Sequence of chain 1.D:
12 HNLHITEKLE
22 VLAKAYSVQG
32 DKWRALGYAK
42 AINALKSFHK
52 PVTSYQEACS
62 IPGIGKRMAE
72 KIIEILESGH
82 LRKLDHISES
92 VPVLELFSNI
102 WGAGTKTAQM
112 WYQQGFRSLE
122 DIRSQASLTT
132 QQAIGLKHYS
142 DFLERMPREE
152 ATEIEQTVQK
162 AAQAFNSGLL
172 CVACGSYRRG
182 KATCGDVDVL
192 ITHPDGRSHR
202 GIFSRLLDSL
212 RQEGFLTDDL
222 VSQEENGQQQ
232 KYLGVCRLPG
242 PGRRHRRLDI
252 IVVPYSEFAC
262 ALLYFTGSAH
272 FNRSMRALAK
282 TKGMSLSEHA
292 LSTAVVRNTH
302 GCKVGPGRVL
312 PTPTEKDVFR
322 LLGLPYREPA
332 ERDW

Binding-site contacts:
Ligand atom OP2 contacts residue THR106 of chain 1.D at 3.5 Å (h-bond).
Ligand atom OP1 contacts residue ASP187 of chain 1.D at 3.2 Å.
Ligand atom C5' contacts residue ASP189 of chain 1.D at 3.4 Å.
Ligand atom C5' contacts residue PPV1 of chain 1.I at 3.1 Å.
Ligand atom O3' contacts residue ARG180 of chain 1.D at 3.4 Å (salt-bridge).
Ligand atom OP1 contacts residue TRP102 of chain 1.D at 3.0 Å (h-bond).
Ligand atom OP1 contacts residue NA1 of chain 1.E at 2.4 Å (h-bond).
Ligand atom C2' contacts residue TYR265 of chain 1.D at 3.4 Å (hydrophobic).
Ligand atom N2 contacts residue ARG277 of chain 1.D at 3.2 Å.
Ligand atom OP1 contacts residue GLY105 of chain 1.D at 2.8 Å (h-bond).
Ligand atom C4' contacts residue PHE266 of chain 1.D at 3.3 Å (hydrophobic).
Ligand atom C1' contacts residue TYR265 of chain 1.D at 3.4 Å (hydrophobic).
Ligand atom OP1 contacts residue ARG248 of chain 1.D at 3.0 Å (salt-bridge).
Ligand atom O3' contacts residue GLY103 of chain 1.D at 3.4 Å.
Ligand atom O5' contacts residue PPV1 of chain 1.I at 2.8 Å (h-bond).
Ligand atom O3' contacts residue ASP250 of chain 1.D at 3.3 Å (salt-bridge).
Ligand atom OP2 contacts residue LYS107 of chain 1.D at 3.1 Å (salt-bridge).
Ligand atom OP1 contacts residue ASP189 of chain 1.D at 2.7 Å (salt-bridge).
Ligand atom OP1 contacts residue ASP187 of chain 1.D at 3.5 Å (salt-bridge).
Ligand atom N3 contacts residue TYR265 of chain 1.D at 3.4 Å.
Ligand atom P contacts residue PPV1 of chain 1.I at 3.3 Å.
Ligand atom OP1 contacts residue PPV1 of chain 1.I at 3.3 Å (h-bond).
Ligand atom O3' contacts residue GLY268 of chain 1.D at 3.4 Å.
Ligand atom OP1 contacts residue GLY103 of chain 1.D at 2.8 Å (h-bond).
Ligand atom O3' contacts residue TRP102 of chain 1.D at 3.3 Å.
Ligand atom C1' contacts residue TYR265 of chain 1.D at 3.2 Å (hydrophobic).
Ligand atom OP1 contacts residue ALA104 of chain 1.D at 3.4 Å (h-bond).
Ligand atom OP1 contacts residue ASP250 of chain 1.D at 3.4 Å (salt-bridge).
Ligand atom O3' contacts residue PPV1 of chain 1.I at 3.3 Å (h-bond).
Ligand atom P contacts residue NA1 of chain 1.E at 3.5 Å.
Ligand atom N3 contacts residue ASN273 of chain 1.D at 3.1 Å (h-bond).
Ligand atom O5' contacts residue GLY105 of chain 1.D at 3.3 Å (h-bond).
Ligand atom O2 contacts residue TYR265 of chain 1.D at 2.7 Å (h-bond).
Ligand atom C2' contacts residue TYR265 of chain 1.D at 3.2 Å (hydrophobic).
Ligand atom C3' contacts residue PPV1 of chain 1.I at 3.4 Å.
Ligand atom C2' contacts residue GLY268 of chain 1.D at 3.4 Å.
Ligand atom O3' contacts residue THR267 of chain 1.D at 3.5 Å (h-bond).
Ligand atom OP1 contacts residue THR108 of chain 1.D at 2.7 Å (h-bond).
Ligand atom OP1 contacts residue MG1 of chain 1.H at 2.4 Å.
Ligand atom C2' contacts residue ASN273 of chain 1.D at 3.4 Å.

This small molecule binds to this protein.
Small molecule (SMILES): Cc1cn([C@H]2C[C@H](O[P](=O)(O)OC[C@H]3O[C@@H](n4cnc5c(N)ncnc54)C[C@@H]3O[P](=O)(O)OC[C@H]3O[C@@H](n4ccc(N)nc4=O)C[C@@H]3O[P](=O)(O)OC[C@H]3O[C@@H](n4cnc5c(=O)nc(N)[nH]c54)C[C@@H]3O)[C@@H](CO[P](=O)(O)O[C@H]3C[C@H](n4cnc5c(=O)nc(N)[nH]c54)O[C@@H]3CO[P](=O)(O)O[C@H]3C[C@H](n4cnc5c(N)ncnc54)O[C@@H]3CO[P](=O)(O)O[C@H]3C[C@H](n4ccc(N)nc4=O)O[C@@H]3CO)O2)c(=O)[nH]c1=O